This protein binds this small molecule.
Small molecule (SMILES): OC[C@H]1O[C@@H](O)[C@@H](O)[C@@H](O)[C@@H]1O

Binding-site contacts:
Ligand atom C3 contacts residue NAG1 of chain 35.N at 4.1 Å.
Ligand atom O2 contacts residue NAG1 of chain 35.N at 3.4 Å (h-bond).
Ligand atom O5 contacts residue NAG1 of chain 35.N at 2.5 Å (h-bond).
Ligand atom C1 contacts residue NAG1 of chain 35.N at 1.7 Å.
Ligand atom C4 contacts residue BMA1 of chain 35.P at 3.6 Å.
Ligand atom C2 contacts residue NAG1 of chain 35.N at 2.9 Å.
Ligand atom C3 contacts residue BMA1 of chain 35.P at 2.5 Å.
Ligand atom O6 contacts residue NAG1 of chain 35.N at 4.5 Å.
Ligand atom O4 contacts residue BMA1 of chain 35.P at 4.0 Å.
Ligand atom O2 contacts residue HIS2 of chain 35.B at 3.4 Å (h-bond).
Ligand atom O2 contacts residue BMA1 of chain 35.P at 3.0 Å (h-bond).
Ligand atom O3 contacts residue BMA1 of chain 35.P at 1.1 Å.
Ligand atom C2 contacts residue BMA1 of chain 35.P at 3.2 Å.
Ligand atom C5 contacts residue NAG1 of chain 35.N at 3.8 Å.
Ligand atom C2 contacts residue HIS2 of chain 35.B at 4.5 Å.

Sequence of chain 35.B:
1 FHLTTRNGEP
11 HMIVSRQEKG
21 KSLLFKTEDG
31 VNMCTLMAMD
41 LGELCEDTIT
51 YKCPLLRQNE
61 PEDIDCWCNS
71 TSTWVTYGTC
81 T